The protein below binds the small molecule below.
Small molecule (SMILES): O=P(O)(O)OC[C@@H](O)[C@@H](O)[C@H](O)[C@@H](O)CO

Sequence of chain 1.A:
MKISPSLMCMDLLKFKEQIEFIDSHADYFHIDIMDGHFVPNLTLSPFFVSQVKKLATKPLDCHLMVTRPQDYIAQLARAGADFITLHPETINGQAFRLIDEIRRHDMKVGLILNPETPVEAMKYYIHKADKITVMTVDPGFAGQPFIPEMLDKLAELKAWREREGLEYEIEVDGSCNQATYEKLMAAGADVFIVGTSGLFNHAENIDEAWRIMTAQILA

Binding-site contacts:
Ligand atom O3 contacts residue HIS30 of chain 1.A at 3.3 Å.
Ligand atom O6 contacts residue GLY195 of chain 1.A at 3.5 Å.
Ligand atom O1 contacts residue MET65 of chain 1.A at 3.8 Å.
Ligand atom C1 contacts residue PHE141 of chain 1.A at 3.6 Å (hydrophobic).
Ligand atom C3 contacts residue ASP32 of chain 1.A at 3.5 Å.
Ligand atom O1 contacts residue GLY140 of chain 1.A at 2.9 Å (h-bond).
Ligand atom C3 contacts residue MG1 of chain 1.H at 3.7 Å.
Ligand atom C2 contacts residue MG1 of chain 1.H at 3.3 Å.
Ligand atom O1P contacts residue SER197 of chain 1.A at 2.6 Å (h-bond).
Ligand atom O3P contacts residue GLY143 of chain 1.A at 2.9 Å (h-bond).
Ligand atom C5 contacts residue ASP173 of chain 1.A at 3.9 Å.
Ligand atom C2 contacts residue ASP32 of chain 1.A at 3.4 Å.
Ligand atom O3 contacts residue ASP173 of chain 1.A at 3.4 Å (salt-bridge).
Ligand atom O4 contacts residue ASP32 of chain 1.A at 3.5 Å (salt-bridge).
Ligand atom O2 contacts residue MG1 of chain 1.H at 2.0 Å.
Ligand atom O1P contacts residue THR196 of chain 1.A at 3.7 Å.
Ligand atom C3 contacts residue ASP173 of chain 1.A at 3.0 Å.
Ligand atom P contacts residue GLY143 of chain 1.A at 3.9 Å.
Ligand atom O5 contacts residue GLY174 of chain 1.A at 3.4 Å (h-bond).
Ligand atom C2 contacts residue ASP173 of chain 1.A at 3.7 Å.
Ligand atom O2P contacts residue GLY143 of chain 1.A at 3.7 Å.
Ligand atom O5 contacts residue ASP173 of chain 1.A at 3.0 Å (salt-bridge).
Ligand atom O4 contacts residue MET8 of chain 1.A at 3.0 Å (h-bond).
Ligand atom O2 contacts residue ASP173 of chain 1.A at 2.9 Å (salt-bridge).
Ligand atom O2 contacts residue HIS63 of chain 1.A at 3.3 Å (h-bond).
Ligand atom O2 contacts residue HIS30 of chain 1.A at 3.8 Å.
Ligand atom O3 contacts residue ASP32 of chain 1.A at 2.7 Å (salt-bridge).
Ligand atom O4 contacts residue SER6 of chain 1.A at 3.2 Å (h-bond).
Ligand atom P contacts residue SER175 of chain 1.A at 3.9 Å.
Ligand atom O1 contacts residue PHE141 of chain 1.A at 3.8 Å.
Ligand atom C6 contacts residue ALA142 of chain 1.A at 3.7 Å (hydrophobic).
Ligand atom O1 contacts residue PRO139 of chain 1.A at 3.6 Å.
Ligand atom O2 contacts residue MET65 of chain 1.A at 3.6 Å.
Ligand atom O2 contacts residue ASP32 of chain 1.A at 2.7 Å (salt-bridge).
Ligand atom C4 contacts residue PHE141 of chain 1.A at 3.9 Å (hydrophobic).
Ligand atom O3 contacts residue SER6 of chain 1.A at 3.2 Å (h-bond).
Ligand atom O3P contacts residue ALA142 of chain 1.A at 3.4 Å.
Ligand atom O3P contacts residue THR196 of chain 1.A at 2.8 Å (h-bond).
Ligand atom O3 contacts residue MG1 of chain 1.H at 3.3 Å.
Ligand atom O2P contacts residue SER175 of chain 1.A at 2.7 Å (h-bond).